Sequence of chain 1.H:
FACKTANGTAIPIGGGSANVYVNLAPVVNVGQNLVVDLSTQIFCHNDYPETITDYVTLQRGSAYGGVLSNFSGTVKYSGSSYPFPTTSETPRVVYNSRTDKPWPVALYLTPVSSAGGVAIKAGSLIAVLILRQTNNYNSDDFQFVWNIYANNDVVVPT

This small molecule binds to this protein.
Small molecule (SMILES): OC[C@H]1O[C@H](Oc2ccc(-c3c(F)c(F)c(F)c(F)c3F)cc2)[C@@H](O)[C@@H](O)[C@@H]1O

Binding-site contacts:
Ligand atom O5 contacts residue ASP47 of chain 1.H at 3.7 Å.
Ligand atom O5 contacts residue PHE1 of chain 1.H at 3.0 Å (h-bond).
Ligand atom O6 contacts residue ASN46 of chain 1.H at 3.0 Å (h-bond).
Ligand atom CAL contacts residue TYR48 of chain 1.H at 3.4 Å (hydrophobic).
Ligand atom CAF contacts residue ILE52 of chain 1.H at 3.4 Å (hydrophobic).
Ligand atom FAI contacts residue TYR48 of chain 1.H at 3.7 Å.
Ligand atom O3 contacts residue GLN133 of chain 1.H at 3.0 Å (h-bond).
Ligand atom CAK contacts residue TYR48 of chain 1.H at 3.4 Å (hydrophobic).
Ligand atom O4 contacts residue ILE52 of chain 1.H at 3.5 Å.
Ligand atom O3 contacts residue ASP140 of chain 1.H at 2.9 Å (salt-bridge).
Ligand atom O2 contacts residue PHE1 of chain 1.H at 2.6 Å (h-bond).
Ligand atom C6 contacts residue ASN46 of chain 1.H at 3.1 Å.
Ligand atom C2 contacts residue PHE1 of chain 1.H at 3.6 Å (hydrophobic).
Ligand atom O6 contacts residue ASP47 of chain 1.H at 2.9 Å (salt-bridge).
Ligand atom FAK contacts residue THR51 of chain 1.H at 3.3 Å.
Ligand atom FAL contacts residue ILE52 of chain 1.H at 3.2 Å.
Ligand atom C3 contacts residue ASP140 of chain 1.H at 3.4 Å.
Ligand atom O6 contacts residue ASP54 of chain 1.H at 2.5 Å (salt-bridge).
Ligand atom O2 contacts residue ILE13 of chain 1.H at 3.5 Å.
Ligand atom CAH contacts residue TYR48 of chain 1.H at 3.5 Å (hydrophobic).
Ligand atom O4 contacts residue GLN133 of chain 1.H at 3.4 Å (h-bond).
Ligand atom C5 contacts residue PHE1 of chain 1.H at 3.7 Å (hydrophobic).
Ligand atom O6 contacts residue PHE1 of chain 1.H at 2.9 Å (h-bond).
Ligand atom C4 contacts residue ASP54 of chain 1.H at 3.3 Å.
Ligand atom C4 contacts residue PHE1 of chain 1.H at 3.7 Å (hydrophobic).
Ligand atom FAL contacts residue TYR48 of chain 1.H at 3.7 Å.
Ligand atom O3 contacts residue ASN135 of chain 1.H at 3.6 Å (h-bond).
Ligand atom FAJ contacts residue TYR48 of chain 1.H at 3.2 Å.
Ligand atom O4 contacts residue ASP54 of chain 1.H at 2.5 Å (salt-bridge).
Ligand atom O3 contacts residue PHE142 of chain 1.H at 3.7 Å.
Ligand atom CAG contacts residue TYR48 of chain 1.H at 3.5 Å (hydrophobic).
Ligand atom C6 contacts residue ASP47 of chain 1.H at 3.6 Å.
Ligand atom CAJ contacts residue TYR48 of chain 1.H at 3.3 Å (hydrophobic).
Ligand atom CAE contacts residue ILE52 of chain 1.H at 3.4 Å (hydrophobic).
Ligand atom FAK contacts residue TYR48 of chain 1.H at 3.3 Å.
Ligand atom CAC contacts residue TYR48 of chain 1.H at 3.6 Å (hydrophobic).
Ligand atom C1 contacts residue PHE1 of chain 1.H at 3.6 Å (hydrophobic).
Ligand atom CAI contacts residue TYR48 of chain 1.H at 3.3 Å (hydrophobic).
Ligand atom C6 contacts residue ASP54 of chain 1.H at 3.3 Å.
Ligand atom O4 contacts residue ASN135 of chain 1.H at 3.0 Å (h-bond).